Sequence of chain 1.C:
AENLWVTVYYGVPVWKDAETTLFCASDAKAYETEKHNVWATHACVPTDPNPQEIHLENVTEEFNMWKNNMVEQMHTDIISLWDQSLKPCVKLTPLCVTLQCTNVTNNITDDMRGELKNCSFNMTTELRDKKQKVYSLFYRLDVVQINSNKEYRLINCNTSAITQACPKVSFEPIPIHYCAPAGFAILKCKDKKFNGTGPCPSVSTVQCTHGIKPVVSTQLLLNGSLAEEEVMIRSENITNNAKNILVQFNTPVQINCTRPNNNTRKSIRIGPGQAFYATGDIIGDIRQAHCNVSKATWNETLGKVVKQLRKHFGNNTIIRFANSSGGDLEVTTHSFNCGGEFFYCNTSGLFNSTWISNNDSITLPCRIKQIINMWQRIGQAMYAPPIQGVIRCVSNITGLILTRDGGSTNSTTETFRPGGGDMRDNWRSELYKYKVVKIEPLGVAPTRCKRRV

Binding-site contacts:
Ligand atom N2 contacts residue ASN271 of chain 1.C at 3.0 Å (h-bond).
Ligand atom O5 contacts residue ILE292 of chain 1.C at 4.3 Å.
Ligand atom C1 contacts residue ASN271 of chain 1.C at 1.4 Å.
Ligand atom C8 contacts residue ASN271 of chain 1.C at 4.2 Å.
Ligand atom C5 contacts residue ASN271 of chain 1.C at 3.6 Å.
Ligand atom C7 contacts residue ASN271 of chain 1.C at 3.8 Å.
Ligand atom C6 contacts residue ILE292 of chain 1.C at 3.9 Å (hydrophobic).
Ligand atom C4 contacts residue ASN271 of chain 1.C at 4.2 Å.
Ligand atom O6 contacts residue ILE292 of chain 1.C at 3.3 Å.
Ligand atom C2 contacts residue ASN271 of chain 1.C at 2.5 Å.
Ligand atom C3 contacts residue ASN271 of chain 1.C at 3.8 Å.
Ligand atom O5 contacts residue ASN271 of chain 1.C at 2.3 Å (h-bond).
Ligand atom O7 contacts residue VAL410 of chain 1.C at 4.4 Å.

The protein below binds the small molecule below.
Small molecule (SMILES): CC(=O)N[C@H]1[C@H](O[C@H]2[C@H](O)[C@@H](NC(C)=O)CO[C@@H]2CO)O[C@H](CO)[C@@H](O)[C@@H]1O